Binding-site contacts:
Ligand atom C8 contacts residue ILE281 of chain 60.B at 4.5 Å (hydrophobic).
Ligand atom O5 contacts residue VAL314 of chain 60.B at 3.8 Å.
Ligand atom O5 contacts residue THR313 of chain 60.B at 4.3 Å.
Ligand atom C3 contacts residue ASN315 of chain 60.B at 3.8 Å.
Ligand atom C1 contacts residue VAL314 of chain 60.B at 4.4 Å (hydrophobic).
Ligand atom C6 contacts residue ASN315 of chain 60.B at 4.5 Å.
Ligand atom C4 contacts residue ASN315 of chain 60.B at 4.3 Å.
Ligand atom O7 contacts residue ASN315 of chain 60.B at 4.2 Å.
Ligand atom O5 contacts residue ASN315 of chain 60.B at 2.4 Å (h-bond).
Ligand atom C7 contacts residue ASN315 of chain 60.B at 3.3 Å.
Ligand atom C5 contacts residue ASN315 of chain 60.B at 3.7 Å.
Ligand atom C8 contacts residue ASN315 of chain 60.B at 3.5 Å.
Ligand atom N2 contacts residue ASN315 of chain 60.B at 2.8 Å (h-bond).
Ligand atom C2 contacts residue ASN315 of chain 60.B at 2.5 Å.
Ligand atom C6 contacts residue THR313 of chain 60.B at 4.5 Å.
Ligand atom C1 contacts residue ASN315 of chain 60.B at 1.4 Å.

Sequence of chain 60.B:
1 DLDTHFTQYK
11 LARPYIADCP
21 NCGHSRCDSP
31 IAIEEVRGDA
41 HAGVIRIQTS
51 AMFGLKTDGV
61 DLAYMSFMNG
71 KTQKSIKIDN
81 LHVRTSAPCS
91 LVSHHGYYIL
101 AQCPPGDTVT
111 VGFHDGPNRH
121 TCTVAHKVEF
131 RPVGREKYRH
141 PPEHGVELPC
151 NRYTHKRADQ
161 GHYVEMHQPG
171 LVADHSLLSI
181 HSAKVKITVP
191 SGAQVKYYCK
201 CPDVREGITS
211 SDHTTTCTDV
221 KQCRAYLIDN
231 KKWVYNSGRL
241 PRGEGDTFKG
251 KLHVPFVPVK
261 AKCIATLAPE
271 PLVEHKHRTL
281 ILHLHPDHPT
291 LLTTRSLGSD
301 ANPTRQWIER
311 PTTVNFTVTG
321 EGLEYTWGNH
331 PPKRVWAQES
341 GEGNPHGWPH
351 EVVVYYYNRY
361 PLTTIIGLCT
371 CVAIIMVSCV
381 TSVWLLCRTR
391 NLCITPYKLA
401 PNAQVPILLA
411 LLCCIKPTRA

This protein binds this small molecule.
Small molecule (SMILES): CC(=O)N[C@@H]1[C@@H](O)[C@H](O)[C@@H](CO)O[C@H]1O